The small molecule below binds the protein below.
Small molecule (SMILES): Nc1ncnc2c1ncn2[C@@H]1O[C@H](CO[P](=O)(O)O[P](=O)(O)NP(=O)(O)O)[C@@H](O)[C@H]1O

Sequence of chain 1.A:
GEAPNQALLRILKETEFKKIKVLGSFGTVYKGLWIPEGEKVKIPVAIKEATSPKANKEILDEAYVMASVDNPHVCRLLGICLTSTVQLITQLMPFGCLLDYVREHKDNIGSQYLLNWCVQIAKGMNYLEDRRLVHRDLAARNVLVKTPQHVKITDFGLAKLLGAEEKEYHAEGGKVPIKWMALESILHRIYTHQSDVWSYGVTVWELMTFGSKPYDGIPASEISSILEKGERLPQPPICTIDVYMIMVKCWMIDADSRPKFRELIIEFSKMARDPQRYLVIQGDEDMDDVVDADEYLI

Binding-site contacts:
Ligand atom C5' contacts residue VAL38 of chain 1.A at 4.2 Å (hydrophobic).
Ligand atom C2 contacts residue LEU30 of chain 1.A at 4.0 Å (hydrophobic).
Ligand atom N3 contacts residue MET105 of chain 1.A at 4.0 Å.
Ligand atom C5 contacts residue LEU156 of chain 1.A at 4.0 Å (hydrophobic).
Ligand atom N6 contacts residue LEU156 of chain 1.A at 3.9 Å.
Ligand atom O1B contacts residue ASP167 of chain 1.A at 4.4 Å.
Ligand atom C6 contacts residue GLN103 of chain 1.A at 4.1 Å.
Ligand atom O4' contacts residue GLY31 of chain 1.A at 4.5 Å.
Ligand atom N1 contacts residue LEU104 of chain 1.A at 3.7 Å.
Ligand atom O4' contacts residue VAL38 of chain 1.A at 4.1 Å.
Ligand atom O4' contacts residue LEU30 of chain 1.A at 4.2 Å.
Ligand atom C5 contacts residue ALA55 of chain 1.A at 4.2 Å (hydrophobic).
Ligand atom C6 contacts residue LEU156 of chain 1.A at 4.0 Å (hydrophobic).
Ligand atom N3 contacts residue LEU30 of chain 1.A at 3.9 Å.
Ligand atom O5' contacts residue VAL38 of chain 1.A at 4.3 Å.
Ligand atom O2' contacts residue CYS109 of chain 1.A at 3.8 Å.
Ligand atom O2' contacts residue LEU156 of chain 1.A at 3.9 Å.
Ligand atom O1A contacts residue LYS57 of chain 1.A at 3.0 Å.
Ligand atom N6 contacts residue LEU104 of chain 1.A at 4.4 Å.
Ligand atom N1 contacts residue GLN103 of chain 1.A at 4.2 Å.
Ligand atom C5' contacts residue GLY31 of chain 1.A at 4.5 Å.
Ligand atom N6 contacts residue ALA55 of chain 1.A at 3.2 Å.
Ligand atom C4' contacts residue LEU30 of chain 1.A at 4.5 Å (hydrophobic).
Ligand atom C2 contacts residue LEU104 of chain 1.A at 3.9 Å (hydrophobic).
Ligand atom N1 contacts residue MET105 of chain 1.A at 3.0 Å (h-bond).
Ligand atom C2 contacts residue MET105 of chain 1.A at 3.0 Å (hydrophobic).
Ligand atom N6 contacts residue GLN103 of chain 1.A at 3.0 Å (h-bond).
Ligand atom N1 contacts residue ALA55 of chain 1.A at 4.0 Å.
Ligand atom O2G contacts residue PHE35 of chain 1.A at 3.6 Å.
Ligand atom N6 contacts residue MET105 of chain 1.A at 3.9 Å.
Ligand atom O2A contacts residue ASP167 of chain 1.A at 4.0 Å.
Ligand atom C6 contacts residue MET105 of chain 1.A at 3.9 Å (hydrophobic).
Ligand atom C6 contacts residue ALA55 of chain 1.A at 3.5 Å (hydrophobic).
Ligand atom N6 contacts residue THR102 of chain 1.A at 3.6 Å (h-bond).
Ligand atom O1A contacts residue VAL38 of chain 1.A at 4.0 Å.
Ligand atom C4' contacts residue GLY31 of chain 1.A at 4.0 Å.
Ligand atom N7 contacts residue LEU156 of chain 1.A at 4.1 Å.